Sequence of chain 1.D:
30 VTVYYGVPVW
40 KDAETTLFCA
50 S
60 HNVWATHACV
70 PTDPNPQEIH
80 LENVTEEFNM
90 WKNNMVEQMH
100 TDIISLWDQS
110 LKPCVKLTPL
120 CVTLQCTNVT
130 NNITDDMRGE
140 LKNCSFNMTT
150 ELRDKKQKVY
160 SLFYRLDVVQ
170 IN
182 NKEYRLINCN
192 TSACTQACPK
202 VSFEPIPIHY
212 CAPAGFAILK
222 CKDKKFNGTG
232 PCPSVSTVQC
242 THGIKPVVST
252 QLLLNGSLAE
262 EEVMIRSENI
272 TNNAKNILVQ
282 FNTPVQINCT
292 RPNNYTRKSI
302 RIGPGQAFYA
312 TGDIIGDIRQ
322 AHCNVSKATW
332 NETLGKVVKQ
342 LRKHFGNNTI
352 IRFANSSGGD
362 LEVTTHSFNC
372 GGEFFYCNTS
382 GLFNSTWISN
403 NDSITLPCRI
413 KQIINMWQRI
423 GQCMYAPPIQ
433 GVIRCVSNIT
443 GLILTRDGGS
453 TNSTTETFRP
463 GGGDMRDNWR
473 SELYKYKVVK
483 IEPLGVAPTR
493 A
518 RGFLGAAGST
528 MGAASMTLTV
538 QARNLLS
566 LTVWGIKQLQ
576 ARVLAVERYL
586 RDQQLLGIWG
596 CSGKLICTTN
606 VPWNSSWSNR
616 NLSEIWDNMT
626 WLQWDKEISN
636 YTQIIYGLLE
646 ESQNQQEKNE

Binding-site contacts:
Ligand atom C7 contacts residue VAL434 of chain 1.D at 4.1 Å (hydrophobic).
Ligand atom C5 contacts residue ASN295 of chain 1.D at 3.7 Å.
Ligand atom C8 contacts residue ASN295 of chain 1.D at 4.5 Å.
Ligand atom C7 contacts residue ASN295 of chain 1.D at 3.3 Å.
Ligand atom N2 contacts residue ASN295 of chain 1.D at 2.8 Å (h-bond).
Ligand atom O5 contacts residue ILE316 of chain 1.D at 3.3 Å.
Ligand atom C8 contacts residue GLY433 of chain 1.D at 4.3 Å.
Ligand atom C1 contacts residue ASN295 of chain 1.D at 1.4 Å.
Ligand atom C2 contacts residue ASN295 of chain 1.D at 2.4 Å.
Ligand atom C8 contacts residue VAL434 of chain 1.D at 3.5 Å (hydrophobic).
Ligand atom O5 contacts residue ASN295 of chain 1.D at 2.4 Å (h-bond).
Ligand atom O7 contacts residue VAL434 of chain 1.D at 4.2 Å.
Ligand atom C6 contacts residue ILE316 of chain 1.D at 4.1 Å (hydrophobic).
Ligand atom C4 contacts residue ASN295 of chain 1.D at 4.2 Å.
Ligand atom C5 contacts residue ILE316 of chain 1.D at 4.0 Å (hydrophobic).
Ligand atom C3 contacts residue ASN295 of chain 1.D at 3.7 Å.
Ligand atom C1 contacts residue ILE316 of chain 1.D at 3.9 Å (hydrophobic).
Ligand atom O7 contacts residue ASN295 of chain 1.D at 3.3 Å (h-bond).

This small molecule binds to this protein.
Small molecule (SMILES): CC(=O)N[C@@H]1[C@@H](O)[C@H](O)[C@@H](CO)O[C@H]1O